Sequence of chain 3.A:
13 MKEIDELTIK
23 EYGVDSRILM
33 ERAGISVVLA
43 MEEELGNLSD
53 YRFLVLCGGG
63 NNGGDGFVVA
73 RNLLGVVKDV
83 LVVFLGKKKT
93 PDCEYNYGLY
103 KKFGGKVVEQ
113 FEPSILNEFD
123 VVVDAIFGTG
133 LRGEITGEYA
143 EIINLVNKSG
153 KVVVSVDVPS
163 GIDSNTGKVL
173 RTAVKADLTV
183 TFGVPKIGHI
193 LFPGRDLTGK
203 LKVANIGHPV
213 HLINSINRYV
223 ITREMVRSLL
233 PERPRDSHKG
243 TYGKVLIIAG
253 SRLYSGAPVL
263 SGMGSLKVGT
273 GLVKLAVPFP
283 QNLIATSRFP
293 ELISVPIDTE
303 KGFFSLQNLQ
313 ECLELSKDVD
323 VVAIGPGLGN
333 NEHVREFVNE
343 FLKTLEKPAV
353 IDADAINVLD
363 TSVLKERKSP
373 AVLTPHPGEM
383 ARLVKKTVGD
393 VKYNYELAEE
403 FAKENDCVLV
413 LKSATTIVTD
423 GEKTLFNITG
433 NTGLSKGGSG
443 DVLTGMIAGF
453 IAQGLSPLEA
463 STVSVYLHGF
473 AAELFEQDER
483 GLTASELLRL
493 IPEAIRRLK

The protein below binds the small molecule below.
Small molecule (SMILES): CC(C)C[C@H](NC(=O)[C@H](CC1=CN=C2C=CC=CC12)NC(=O)[C@H](C)N)C(=O)N[C@@H](Cc1ccccc1)C(=O)N[C@@H](CCC(=O)O)C(=O)N[C@@H](C)C=O

Binding-site contacts:
Ligand atom CA contacts residue VAL205 of chain 7.A at 3.2 Å (hydrophobic).
Ligand atom C contacts residue GLU44 of chain 3.A at 3.7 Å.
Ligand atom CD1 contacts residue ASN207 of chain 7.A at 3.6 Å.
Ligand atom CE1 contacts residue SER38 of chain 7.A at 3.8 Å.
Ligand atom CZ contacts residue SER38 of chain 7.A at 3.3 Å.
Ligand atom CH2 contacts residue ILE37 of chain 3.A at 3.7 Å (hydrophobic).
Ligand atom CE1 contacts residue ALA42 of chain 7.A at 3.9 Å (hydrophobic).
Ligand atom NE1 contacts residue VAL40 of chain 3.A at 3.7 Å.
Ligand atom CH2 contacts residue ARG34 of chain 7.A at 3.5 Å.
Ligand atom O contacts residue ALA206 of chain 7.A at 3.2 Å.
Ligand atom CD2 contacts residue GLU45 of chain 7.A at 3.7 Å.
Ligand atom CE2 contacts residue VAL40 of chain 3.A at 3.6 Å (hydrophobic).
Ligand atom CA contacts residue GLU44 of chain 3.A at 3.6 Å.
Ligand atom CE2 contacts residue ASN207 of chain 7.A at 3.5 Å.
Ligand atom O contacts residue ASN207 of chain 7.A at 3.2 Å (h-bond).
Ligand atom CZ2 contacts residue ARG34 of chain 7.A at 3.6 Å.
Ligand atom CB contacts residue GLU44 of chain 3.A at 3.4 Å.
Ligand atom NE1 contacts residue ASN74 of chain 3.A at 3.0 Å (h-bond).
Ligand atom N contacts residue GLU44 of chain 3.A at 2.8 Å (salt-bridge).
Ligand atom O contacts residue ASN207 of chain 7.A at 2.8 Å (h-bond).
Ligand atom O contacts residue LYS204 of chain 7.A at 3.8 Å.
Ligand atom CZ2 contacts residue ASN207 of chain 7.A at 3.6 Å.
Ligand atom CE3 contacts residue LEU41 of chain 3.A at 3.8 Å (hydrophobic).
Ligand atom O contacts residue VAL205 of chain 7.A at 3.6 Å (h-bond).
Ligand atom NE1 contacts residue ASN207 of chain 7.A at 3.6 Å (h-bond).
Ligand atom CZ2 contacts residue ASN74 of chain 3.A at 3.6 Å.
Ligand atom CB contacts residue ASN49 of chain 3.A at 3.4 Å.
Ligand atom CZ contacts residue ALA42 of chain 7.A at 3.5 Å (hydrophobic).
Ligand atom CD2 contacts residue LEU41 of chain 7.A at 3.6 Å (hydrophobic).
Ligand atom O contacts residue VAL205 of chain 7.A at 3.0 Å (h-bond).
Ligand atom CD1 contacts residue VAL40 of chain 3.A at 3.8 Å (hydrophobic).
Ligand atom CD2 contacts residue VAL40 of chain 3.A at 3.5 Å (hydrophobic).
Ligand atom N contacts residue VAL205 of chain 7.A at 2.8 Å (h-bond).
Ligand atom CG contacts residue VAL40 of chain 3.A at 3.6 Å (hydrophobic).
Ligand atom N contacts residue GLU44 of chain 3.A at 3.1 Å (salt-bridge).
Ligand atom CA contacts residue VAL205 of chain 7.A at 3.8 Å (hydrophobic).
Ligand atom C contacts residue VAL205 of chain 7.A at 3.5 Å (hydrophobic).
Ligand atom CA contacts residue GLU44 of chain 3.A at 3.8 Å.
Ligand atom CE2 contacts residue GLU45 of chain 7.A at 3.7 Å.
Ligand atom CD1 contacts residue ASN74 of chain 3.A at 3.9 Å.

Sequence of chain 7.A:
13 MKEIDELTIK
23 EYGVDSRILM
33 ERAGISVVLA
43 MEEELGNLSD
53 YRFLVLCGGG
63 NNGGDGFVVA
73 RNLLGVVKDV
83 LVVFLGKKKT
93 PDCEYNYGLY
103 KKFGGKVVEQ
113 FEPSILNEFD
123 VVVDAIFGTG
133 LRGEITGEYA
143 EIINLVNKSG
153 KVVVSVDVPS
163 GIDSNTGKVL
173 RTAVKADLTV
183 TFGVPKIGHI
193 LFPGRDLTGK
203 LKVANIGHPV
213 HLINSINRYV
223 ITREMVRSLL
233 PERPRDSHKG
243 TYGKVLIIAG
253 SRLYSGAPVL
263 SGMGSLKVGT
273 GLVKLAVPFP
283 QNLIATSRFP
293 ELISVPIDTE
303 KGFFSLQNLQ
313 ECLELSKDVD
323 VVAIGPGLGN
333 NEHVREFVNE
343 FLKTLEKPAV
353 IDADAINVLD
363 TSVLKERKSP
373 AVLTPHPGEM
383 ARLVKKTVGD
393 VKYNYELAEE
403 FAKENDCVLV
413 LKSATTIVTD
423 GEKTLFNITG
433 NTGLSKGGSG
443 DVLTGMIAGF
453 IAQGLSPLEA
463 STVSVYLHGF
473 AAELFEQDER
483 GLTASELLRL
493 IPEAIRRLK